Binding-site contacts:
Ligand atom OXT contacts residue ARG370 of chain 4.A at 3.2 Å (salt-bridge).
Ligand atom OXT contacts residue PRO1 of chain 4.B at 3.9 Å.
Ligand atom CG contacts residue HIS354 of chain 4.A at 4.5 Å.
Ligand atom CD2 contacts residue HIS354 of chain 4.A at 3.8 Å.
Ligand atom N contacts residue PRO1 of chain 4.B at 1.3 Å.
Ligand atom O contacts residue PRO1 of chain 4.B at 4.4 Å.
Ligand atom CA contacts residue TRP88 of chain 3.A at 4.3 Å (hydrophobic).
Ligand atom O contacts residue ARG153 of chain 2.A at 3.0 Å (salt-bridge).
Ligand atom CB contacts residue HIS354 of chain 4.A at 3.9 Å.
Ligand atom CB contacts residue ARG153 of chain 2.A at 4.5 Å.
Ligand atom OXT contacts residue HIS350 of chain 4.A at 3.9 Å.
Ligand atom CB contacts residue ARG370 of chain 4.A at 4.3 Å.
Ligand atom O contacts residue HIS350 of chain 4.A at 4.4 Å.
Ligand atom C contacts residue TRP88 of chain 3.A at 3.9 Å (hydrophobic).
Ligand atom O contacts residue GLY351 of chain 4.A at 3.9 Å.
Ligand atom CG contacts residue ARG370 of chain 4.A at 4.0 Å.
Ligand atom CA contacts residue PRO1 of chain 4.B at 2.5 Å (hydrophobic).
Ligand atom CG contacts residue ARG153 of chain 2.A at 3.6 Å.
Ligand atom C contacts residue ARG153 of chain 2.A at 3.9 Å.
Ligand atom N contacts residue ZN1 of chain 4.I at 4.3 Å.
Ligand atom CB contacts residue HIS361 of chain 4.A at 4.2 Å.
Ligand atom C contacts residue GLY351 of chain 4.A at 3.7 Å.
Ligand atom C contacts residue HIS350 of chain 4.A at 4.3 Å.
Ligand atom CD2 contacts residue ARG370 of chain 4.A at 4.3 Å.
Ligand atom CA contacts residue ARG153 of chain 2.A at 4.3 Å.
Ligand atom C contacts residue PRO1 of chain 4.B at 3.5 Å (hydrophobic).
Ligand atom N contacts residue HIS361 of chain 4.A at 4.2 Å.
Ligand atom OXT contacts residue GLY351 of chain 4.A at 2.8 Å (h-bond).
Ligand atom C contacts residue ARG370 of chain 4.A at 3.4 Å.
Ligand atom N contacts residue HIS354 of chain 4.A at 4.1 Å.
Ligand atom CD1 contacts residue HIS361 of chain 4.A at 4.3 Å.
Ligand atom CB contacts residue PRO1 of chain 4.B at 3.5 Å (hydrophobic).
Ligand atom CD1 contacts residue ARG153 of chain 2.A at 3.3 Å.
Ligand atom CD2 contacts residue TYR366 of chain 4.A at 3.4 Å (hydrophobic).
Ligand atom O contacts residue TRP88 of chain 3.A at 3.4 Å.
Ligand atom CA contacts residue ARG370 of chain 4.A at 4.5 Å.
Ligand atom O contacts residue ARG370 of chain 4.A at 3.2 Å (salt-bridge).

Sequence of chain 2.A:
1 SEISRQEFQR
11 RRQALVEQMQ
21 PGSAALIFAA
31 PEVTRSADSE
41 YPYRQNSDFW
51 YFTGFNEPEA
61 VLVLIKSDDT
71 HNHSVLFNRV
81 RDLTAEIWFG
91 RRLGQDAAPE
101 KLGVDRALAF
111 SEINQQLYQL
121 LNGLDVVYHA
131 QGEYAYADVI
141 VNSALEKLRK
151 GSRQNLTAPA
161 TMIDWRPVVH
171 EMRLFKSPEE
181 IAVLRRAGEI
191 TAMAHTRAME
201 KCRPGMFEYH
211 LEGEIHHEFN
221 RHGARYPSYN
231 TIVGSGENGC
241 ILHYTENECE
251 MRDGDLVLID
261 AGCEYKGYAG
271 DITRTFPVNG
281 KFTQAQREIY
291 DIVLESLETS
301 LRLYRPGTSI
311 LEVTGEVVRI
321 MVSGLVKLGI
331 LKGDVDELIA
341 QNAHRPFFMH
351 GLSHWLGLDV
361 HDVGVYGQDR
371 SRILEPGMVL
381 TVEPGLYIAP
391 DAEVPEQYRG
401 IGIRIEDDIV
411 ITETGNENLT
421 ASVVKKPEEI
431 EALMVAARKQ

Sequence of chain 3.A:
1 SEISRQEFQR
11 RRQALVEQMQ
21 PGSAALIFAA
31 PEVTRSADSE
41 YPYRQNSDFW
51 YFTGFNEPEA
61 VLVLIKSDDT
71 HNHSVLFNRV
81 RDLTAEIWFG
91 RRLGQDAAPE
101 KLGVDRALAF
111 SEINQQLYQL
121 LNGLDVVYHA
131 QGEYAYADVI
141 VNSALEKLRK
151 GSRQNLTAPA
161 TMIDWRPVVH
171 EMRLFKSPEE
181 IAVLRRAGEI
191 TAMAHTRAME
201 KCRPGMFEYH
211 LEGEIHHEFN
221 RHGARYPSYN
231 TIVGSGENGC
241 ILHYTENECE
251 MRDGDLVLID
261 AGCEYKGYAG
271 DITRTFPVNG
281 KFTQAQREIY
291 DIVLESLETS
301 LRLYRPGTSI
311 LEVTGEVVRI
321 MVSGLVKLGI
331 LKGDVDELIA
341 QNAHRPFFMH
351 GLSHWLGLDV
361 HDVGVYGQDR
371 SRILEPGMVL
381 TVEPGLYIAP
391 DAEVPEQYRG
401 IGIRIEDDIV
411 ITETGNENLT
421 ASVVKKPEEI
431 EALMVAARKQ

Sequence of chain 4.A:
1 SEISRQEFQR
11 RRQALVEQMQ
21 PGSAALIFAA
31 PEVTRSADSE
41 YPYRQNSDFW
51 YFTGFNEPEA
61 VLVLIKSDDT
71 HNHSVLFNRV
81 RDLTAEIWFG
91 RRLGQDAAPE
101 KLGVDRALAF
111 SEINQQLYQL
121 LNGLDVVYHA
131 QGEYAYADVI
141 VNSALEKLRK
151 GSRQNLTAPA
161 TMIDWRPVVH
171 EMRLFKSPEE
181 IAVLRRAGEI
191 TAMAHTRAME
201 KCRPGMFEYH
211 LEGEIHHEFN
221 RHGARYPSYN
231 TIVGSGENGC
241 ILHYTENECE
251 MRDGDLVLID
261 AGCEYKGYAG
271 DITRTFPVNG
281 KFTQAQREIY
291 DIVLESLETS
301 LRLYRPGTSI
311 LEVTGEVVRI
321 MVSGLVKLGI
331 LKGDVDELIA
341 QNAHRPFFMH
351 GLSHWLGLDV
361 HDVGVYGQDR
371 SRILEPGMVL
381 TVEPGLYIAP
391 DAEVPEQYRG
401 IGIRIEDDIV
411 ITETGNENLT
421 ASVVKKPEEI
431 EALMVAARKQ

A small-molecule ligand and the protein it binds are described below.
Small molecule (SMILES): CC(C)C[C@H](N)C(=O)O